The protein below binds the small molecule below.
Small molecule (SMILES): CC(=O)N[C@H]1[C@H](O[C@H]2[C@H](O)[C@@H](NC(C)=O)CO[C@@H]2CO)O[C@H](CO)[C@@H](O[C@@H]2O[C@H](CO)[C@@H](O)[C@H](O)[C@@H]2O)[C@@H]1O

Sequence of chain 1.D:
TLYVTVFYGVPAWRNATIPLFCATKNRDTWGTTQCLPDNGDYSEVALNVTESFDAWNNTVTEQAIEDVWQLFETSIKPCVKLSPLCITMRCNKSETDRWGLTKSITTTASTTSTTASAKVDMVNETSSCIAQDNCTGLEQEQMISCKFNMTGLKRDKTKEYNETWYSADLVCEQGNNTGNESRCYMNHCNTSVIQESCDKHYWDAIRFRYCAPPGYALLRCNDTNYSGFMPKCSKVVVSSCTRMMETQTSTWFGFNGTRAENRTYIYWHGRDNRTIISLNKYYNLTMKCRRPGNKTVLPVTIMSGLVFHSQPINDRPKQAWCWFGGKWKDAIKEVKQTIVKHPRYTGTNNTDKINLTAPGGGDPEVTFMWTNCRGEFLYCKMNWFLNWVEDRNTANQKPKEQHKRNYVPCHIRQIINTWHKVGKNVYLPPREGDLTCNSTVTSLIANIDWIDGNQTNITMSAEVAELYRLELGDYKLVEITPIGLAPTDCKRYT

Binding-site contacts:
Ligand atom C3 contacts residue ASN57 of chain 1.D at 3.8 Å.
Ligand atom C6 contacts residue ASN57 of chain 1.D at 4.2 Å.
Ligand atom C4 contacts residue ASN57 of chain 1.D at 4.2 Å.
Ligand atom O7 contacts residue NAG2 of chain 1.EA at 2.8 Å (h-bond).
Ligand atom O5 contacts residue NAG2 of chain 1.EA at 4.5 Å.
Ligand atom C5 contacts residue NAG1 of chain 1.EA at 3.7 Å.
Ligand atom O3 contacts residue NAG1 of chain 1.EA at 4.3 Å.
Ligand atom C7 contacts residue ASN57 of chain 1.D at 3.2 Å.
Ligand atom C8 contacts residue ARG271 of chain 1.D at 4.0 Å.
Ligand atom C7 contacts residue NAG2 of chain 1.EA at 3.8 Å.
Ligand atom C8 contacts residue NAG2 of chain 1.EA at 3.9 Å.
Ligand atom C8 contacts residue BMA3 of chain 1.EA at 4.2 Å.
Ligand atom C6 contacts residue NAG1 of chain 1.EA at 3.3 Å.
Ligand atom C6 contacts residue NAG2 of chain 1.EA at 3.1 Å.
Ligand atom C5 contacts residue NAG2 of chain 1.EA at 4.5 Å.
Ligand atom O4 contacts residue NAG1 of chain 1.EA at 3.9 Å.
Ligand atom C5 contacts residue ASN57 of chain 1.D at 3.7 Å.
Ligand atom O3 contacts residue NAG2 of chain 1.EA at 3.5 Å.
Ligand atom O7 contacts residue ASN57 of chain 1.D at 3.2 Å (h-bond).
Ligand atom O5 contacts residue ASN57 of chain 1.D at 2.4 Å (h-bond).
Ligand atom N2 contacts residue NAG2 of chain 1.EA at 4.3 Å.
Ligand atom C8 contacts residue ASN57 of chain 1.D at 4.4 Å.
Ligand atom O6 contacts residue NAG1 of chain 1.EA at 4.4 Å.
Ligand atom O5 contacts residue NAG1 of chain 1.EA at 4.1 Å.
Ligand atom C2 contacts residue ASN57 of chain 1.D at 2.4 Å.
Ligand atom C1 contacts residue ASN57 of chain 1.D at 1.4 Å.
Ligand atom N2 contacts residue ASN57 of chain 1.D at 2.8 Å (h-bond).
Ligand atom O6 contacts residue NAG2 of chain 1.EA at 3.2 Å (h-bond).